Sequence of chain 1.B:
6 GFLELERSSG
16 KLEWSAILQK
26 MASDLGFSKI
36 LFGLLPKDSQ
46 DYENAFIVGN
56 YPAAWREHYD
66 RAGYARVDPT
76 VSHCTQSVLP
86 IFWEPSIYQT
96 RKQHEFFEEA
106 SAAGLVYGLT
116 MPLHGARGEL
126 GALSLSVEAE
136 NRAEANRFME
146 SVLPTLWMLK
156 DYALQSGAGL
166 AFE

This protein binds this small molecule.
Small molecule (SMILES): O=C(Oc1c(Br)cc(Br)cc1CNC(=O)c1ccccc1[N+](=O)[O-])c1ccc(Cl)cc1

Binding-site contacts:
Ligand atom O20 contacts residue TYR64 of chain 1.B at 3.6 Å.
Ligand atom C3 contacts residue TYR64 of chain 1.B at 3.4 Å (hydrophobic).
Ligand atom C7 contacts residue ASP73 of chain 1.B at 3.3 Å.
Ligand atom C15 contacts residue TRP88 of chain 1.B at 3.7 Å (hydrophobic).
Ligand atom C4 contacts residue TYR64 of chain 1.B at 3.5 Å (hydrophobic).
Ligand atom C6 contacts residue TYR64 of chain 1.B at 3.6 Å (hydrophobic).
Ligand atom C13 contacts residue TRP88 of chain 1.B at 3.5 Å (hydrophobic).
Ligand atom CL1 contacts residue LEU125 of chain 1.B at 3.5 Å.
Ligand atom C5 contacts residue LEU36 of chain 1.B at 3.8 Å (hydrophobic).
Ligand atom BR2 contacts residue TRP60 of chain 1.B at 3.3 Å.
Ligand atom C12 contacts residue TRP88 of chain 1.B at 3.3 Å (hydrophobic).
Ligand atom N8 contacts residue ASP73 of chain 1.B at 2.7 Å (salt-bridge).
Ligand atom C13 contacts residue PHE101 of chain 1.B at 3.7 Å (hydrophobic).
Ligand atom C26 contacts residue TYR47 of chain 1.B at 3.7 Å (hydrophobic).
Ligand atom BR2 contacts residue TYR64 of chain 1.B at 3.6 Å.
Ligand atom C13 contacts residue TYR93 of chain 1.B at 3.4 Å (hydrophobic).
Ligand atom C29 contacts residue GLY126 of chain 1.B at 3.5 Å.
Ligand atom C11 contacts residue THR75 of chain 1.B at 3.6 Å.
Ligand atom C10 contacts residue TRP88 of chain 1.B at 3.5 Å (hydrophobic).
Ligand atom C30 contacts residue ALA127 of chain 1.B at 3.1 Å (hydrophobic).
Ligand atom BR2 contacts residue TYR56 of chain 1.B at 3.8 Å.
Ligand atom C1 contacts residue TYR64 of chain 1.B at 3.5 Å (hydrophobic).
Ligand atom C9 contacts residue ASP73 of chain 1.B at 3.8 Å.
Ligand atom C14 contacts residue PHE101 of chain 1.B at 3.8 Å (hydrophobic).
Ligand atom O17 contacts residue SER129 of chain 1.B at 3.3 Å (h-bond).
Ligand atom O17 contacts residue TYR56 of chain 1.B at 2.7 Å (h-bond).
Ligand atom C11 contacts residue TRP88 of chain 1.B at 3.5 Å (hydrophobic).
Ligand atom O19 contacts residue TRP60 of chain 1.B at 2.9 Å (h-bond).
Ligand atom O19 contacts residue TYR56 of chain 1.B at 3.3 Å.
Ligand atom N16 contacts residue TRP60 of chain 1.B at 3.5 Å (h-bond).
Ligand atom C5 contacts residue TYR64 of chain 1.B at 3.4 Å (hydrophobic).
Ligand atom C4 contacts residue LEU36 of chain 1.B at 3.5 Å (hydrophobic).
Ligand atom C29 contacts residue ALA127 of chain 1.B at 3.5 Å (hydrophobic).
Ligand atom N16 contacts residue TYR56 of chain 1.B at 3.8 Å.
Ligand atom O18 contacts residue LEU110 of chain 1.B at 3.4 Å.
Ligand atom C3 contacts residue LEU36 of chain 1.B at 3.6 Å (hydrophobic).
Ligand atom C2 contacts residue TYR64 of chain 1.B at 3.4 Å (hydrophobic).
Ligand atom O18 contacts residue TRP60 of chain 1.B at 3.2 Å (h-bond).
Ligand atom C12 contacts residue THR75 of chain 1.B at 3.7 Å.
Ligand atom C27 contacts residue TYR47 of chain 1.B at 3.4 Å (hydrophobic).